Binding-site contacts:
Ligand atom O1 contacts residue GLY37 of chain 1.B at 3.6 Å.
Ligand atom C9 contacts residue ASP117 of chain 1.B at 3.5 Å.
Ligand atom S1 contacts residue THR79 of chain 1.B at 3.4 Å (h-bond).
Ligand atom S1 contacts residue TRP81 of chain 1.B at 3.6 Å.
Ligand atom N1 contacts residue TYR32 of chain 1.B at 3.8 Å.
Ligand atom C1 contacts residue ASN38 of chain 1.B at 3.5 Å.
Ligand atom C11 contacts residue SER77 of chain 1.B at 3.6 Å.
Ligand atom C14 contacts residue LEU99 of chain 1.B at 3.5 Å (hydrophobic).
Ligand atom C5 contacts residue VAL36 of chain 1.B at 3.8 Å (hydrophobic).
Ligand atom C9 contacts residue ASN12 of chain 1.B at 3.7 Å.
Ligand atom C10 contacts residue VAL36 of chain 1.B at 3.8 Å (hydrophobic).
Ligand atom C10 contacts residue TRP109 of chain 1.D at 3.6 Å (hydrophobic).
Ligand atom C8 contacts residue ASP117 of chain 1.B at 3.6 Å.
Ligand atom O2 contacts residue SER16 of chain 1.B at 2.7 Å (h-bond).
Ligand atom C9 contacts residue TYR32 of chain 1.B at 3.5 Å (hydrophobic).
Ligand atom O2 contacts residue ASN12 of chain 1.B at 2.9 Å (h-bond).
Ligand atom N2 contacts residue LEU14 of chain 1.B at 3.8 Å.
Ligand atom C5 contacts residue SER34 of chain 1.B at 3.5 Å.
Ligand atom C4 contacts residue TRP68 of chain 1.B at 3.6 Å (hydrophobic).
Ligand atom C12 contacts residue ASN38 of chain 1.B at 3.8 Å.
Ligand atom N2 contacts residue SER34 of chain 1.B at 3.1 Å (h-bond).
Ligand atom O2 contacts residue TYR32 of chain 1.B at 2.7 Å (h-bond).
Ligand atom C7 contacts residue TRP97 of chain 1.B at 3.3 Å (hydrophobic).
Ligand atom C8 contacts residue TRP97 of chain 1.B at 3.7 Å (hydrophobic).
Ligand atom C9 contacts residue LEU14 of chain 1.B at 3.6 Å (hydrophobic).
Ligand atom C6 contacts residue TRP109 of chain 1.D at 3.5 Å (hydrophobic).
Ligand atom C2 contacts residue ASN38 of chain 1.B at 3.5 Å.
Ligand atom O2 contacts residue ASP117 of chain 1.B at 3.7 Å.
Ligand atom C9 contacts residue SER16 of chain 1.B at 3.6 Å.
Ligand atom C4 contacts residue LEU99 of chain 1.B at 3.4 Å (hydrophobic).
Ligand atom C2 contacts residue TRP68 of chain 1.B at 3.6 Å (hydrophobic).
Ligand atom C3 contacts residue TRP68 of chain 1.B at 3.7 Å (hydrophobic).
Ligand atom O1 contacts residue ASN38 of chain 1.B at 2.9 Å (h-bond).
Ligand atom N1 contacts residue ASP117 of chain 1.B at 2.6 Å (salt-bridge).
Ligand atom C5 contacts residue TRP68 of chain 1.B at 3.8 Å (hydrophobic).
Ligand atom O1 contacts residue TRP109 of chain 1.D at 3.7 Å.
Ligand atom N3 contacts residue SER77 of chain 1.B at 2.9 Å (h-bond).
Ligand atom N1 contacts residue LEU14 of chain 1.B at 3.8 Å.
Ligand atom S1 contacts residue TRP68 of chain 1.B at 3.6 Å.
Ligand atom N2 contacts residue VAL36 of chain 1.B at 3.6 Å.

Sequence of chain 1.B:
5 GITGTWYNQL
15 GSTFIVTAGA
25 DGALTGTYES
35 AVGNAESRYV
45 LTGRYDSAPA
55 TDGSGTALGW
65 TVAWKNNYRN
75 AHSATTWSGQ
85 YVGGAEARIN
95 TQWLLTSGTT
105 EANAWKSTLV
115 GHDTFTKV

This protein binds this small molecule.
Small molecule (SMILES): O=C(CCCC[C@@H]1SC[C@@H]2NC(=O)N[C@@H]21)N[C@H]1CCNC1

Sequence of chain 1.D:
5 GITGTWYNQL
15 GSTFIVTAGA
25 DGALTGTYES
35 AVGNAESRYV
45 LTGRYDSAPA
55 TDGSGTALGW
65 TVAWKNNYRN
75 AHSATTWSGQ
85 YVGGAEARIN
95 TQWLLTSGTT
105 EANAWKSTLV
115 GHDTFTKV